Binding-site contacts:
Ligand atom C5 contacts residue ASN154 of chain 3.A at 3.3 Å.
Ligand atom C7 contacts residue PHE3 of chain 3.A at 3.5 Å (hydrophobic).
Ligand atom C3 contacts residue ASN154 of chain 3.A at 4.5 Å.
Ligand atom N2 contacts residue PHE3 of chain 3.A at 2.7 Å (h-bond).
Ligand atom N2 contacts residue ASP2 of chain 3.A at 4.5 Å.
Ligand atom C4 contacts residue ASP2 of chain 3.A at 4.4 Å.
Ligand atom C7 contacts residue ASP2 of chain 3.A at 4.2 Å.
Ligand atom C7 contacts residue ASN5 of chain 3.A at 3.9 Å.
Ligand atom C3 contacts residue ASP2 of chain 3.A at 3.5 Å.
Ligand atom C8 contacts residue PHE3 of chain 3.A at 3.5 Å (hydrophobic).
Ligand atom O6 contacts residue ASN154 of chain 3.A at 4.0 Å.
Ligand atom N2 contacts residue ASN5 of chain 3.A at 2.8 Å (h-bond).
Ligand atom C1 contacts residue ASN154 of chain 3.A at 3.7 Å.
Ligand atom O5 contacts residue ASN5 of chain 3.A at 2.3 Å (h-bond).
Ligand atom C4 contacts residue ASN5 of chain 3.A at 4.2 Å.
Ligand atom C3 contacts residue ASN5 of chain 3.A at 3.8 Å.
Ligand atom C2 contacts residue ASN5 of chain 3.A at 2.4 Å.
Ligand atom C5 contacts residue ASN5 of chain 3.A at 3.6 Å.
Ligand atom C8 contacts residue ASP2 of chain 3.A at 4.3 Å.
Ligand atom C1 contacts residue PHE3 of chain 3.A at 3.5 Å (hydrophobic).
Ligand atom C4 contacts residue ASN154 of chain 3.A at 4.4 Å.
Ligand atom C3 contacts residue PHE3 of chain 3.A at 4.0 Å (hydrophobic).
Ligand atom O5 contacts residue ASN154 of chain 3.A at 3.6 Å (h-bond).
Ligand atom C6 contacts residue ASN154 of chain 3.A at 4.1 Å.
Ligand atom O3 contacts residue ASP2 of chain 3.A at 2.9 Å.
Ligand atom O4 contacts residue ASP2 of chain 3.A at 4.0 Å.
Ligand atom C1 contacts residue ASN5 of chain 3.A at 1.4 Å.
Ligand atom C2 contacts residue PHE3 of chain 3.A at 3.5 Å (hydrophobic).

Sequence of chain 3.A:
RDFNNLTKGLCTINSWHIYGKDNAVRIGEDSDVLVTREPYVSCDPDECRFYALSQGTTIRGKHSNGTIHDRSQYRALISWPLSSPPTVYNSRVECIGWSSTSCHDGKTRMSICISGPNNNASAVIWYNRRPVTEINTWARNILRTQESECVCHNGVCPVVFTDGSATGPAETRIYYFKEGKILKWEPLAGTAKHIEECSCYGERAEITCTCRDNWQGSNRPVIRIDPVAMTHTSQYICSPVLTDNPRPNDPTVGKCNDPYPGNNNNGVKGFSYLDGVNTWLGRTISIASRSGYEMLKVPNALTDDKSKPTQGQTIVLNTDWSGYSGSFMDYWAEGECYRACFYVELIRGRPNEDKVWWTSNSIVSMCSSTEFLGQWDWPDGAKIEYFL

The small molecule below binds the protein below.
Small molecule (SMILES): CC(=O)N[C@@H]1[C@@H](O)[C@H](O)[C@@H](CO)O[C@H]1O